A protein and the small-molecule ligand that binds it are described below.
Small molecule (SMILES): Cc1[nH]n(-c2nc3c(Cl)c(Cl)ccc3[nH]2)c(=O)c1[C@@H]1OC(=O)c2ccccc21

Binding-site contacts:
Ligand atom CAV contacts residue ARG219 of chain 1.A at 3.9 Å.
Ligand atom OAC contacts residue TYR276 of chain 1.A at 3.9 Å.
Ligand atom CAS contacts residue TYR276 of chain 1.A at 3.9 Å (hydrophobic).
Ligand atom CAK contacts residue ARG219 of chain 1.A at 3.4 Å.
Ligand atom CAI contacts residue LEU220 of chain 1.A at 3.4 Å (hydrophobic).
Ligand atom CAG contacts residue CYS274 of chain 1.A at 3.8 Å (hydrophobic).
Ligand atom CLD contacts residue LEU220 of chain 1.A at 3.5 Å.
Ligand atom CAI contacts residue HIS322 of chain 1.A at 3.1 Å.
Ligand atom CLE contacts residue ALA88 of chain 1.A at 3.7 Å.
Ligand atom CLD contacts residue ALA88 of chain 1.A at 3.6 Å.
Ligand atom CAR contacts residue ARG219 of chain 1.A at 3.4 Å.
Ligand atom NAL contacts residue ARG219 of chain 1.A at 3.7 Å.
Ligand atom CAQ contacts residue CYS274 of chain 1.A at 3.6 Å (hydrophobic).
Ligand atom CLD contacts residue ILE325 of chain 1.A at 3.4 Å.
Ligand atom CBA contacts residue CYS274 of chain 1.A at 2.8 Å (hydrophobic).
Ligand atom CAA contacts residue CYS274 of chain 1.A at 3.8 Å (hydrophobic).
Ligand atom NBB contacts residue TYR276 of chain 1.A at 3.9 Å.
Ligand atom CAT contacts residue HIS322 of chain 1.A at 3.6 Å.
Ligand atom CAI contacts residue ARG219 of chain 1.A at 3.6 Å.
Ligand atom CLD contacts residue HIS322 of chain 1.A at 3.6 Å.
Ligand atom CAK contacts residue HIS322 of chain 1.A at 3.7 Å.
Ligand atom CAV contacts residue TYR276 of chain 1.A at 3.5 Å (hydrophobic).
Ligand atom CLE contacts residue PHE328 of chain 1.A at 3.1 Å.
Ligand atom CAY contacts residue TYR276 of chain 1.A at 3.5 Å (hydrophobic).
Ligand atom CAT contacts residue ARG219 of chain 1.A at 3.5 Å.
Ligand atom CAY contacts residue ARG219 of chain 1.A at 3.5 Å.
Ligand atom CAR contacts residue LEU220 of chain 1.A at 3.6 Å (hydrophobic).
Ligand atom CAZ contacts residue ARG219 of chain 1.A at 3.6 Å.
Ligand atom CAG contacts residue ASP271 of chain 1.A at 3.9 Å.
Ligand atom OAO contacts residue CYS274 of chain 1.A at 4.0 Å.
Ligand atom NAN contacts residue ARG219 of chain 1.A at 3.8 Å.
Ligand atom NAN contacts residue LEU330 of chain 1.A at 4.0 Å.
Ligand atom CAX contacts residue CYS274 of chain 1.A at 3.2 Å (hydrophobic).
Ligand atom CAA contacts residue HIS277 of chain 1.A at 3.5 Å.
Ligand atom CAW contacts residue CYS274 of chain 1.A at 3.2 Å (hydrophobic).
Ligand atom CAR contacts residue HIS322 of chain 1.A at 3.1 Å.
Ligand atom CAJ contacts residue CYS274 of chain 1.A at 3.0 Å (hydrophobic).
Ligand atom CLE contacts residue ARG219 of chain 1.A at 3.6 Å.
Ligand atom NAL contacts residue TYR276 of chain 1.A at 3.3 Å.
Ligand atom CAK contacts residue TYR276 of chain 1.A at 3.7 Å (hydrophobic).

Sequence of chain 1.A:
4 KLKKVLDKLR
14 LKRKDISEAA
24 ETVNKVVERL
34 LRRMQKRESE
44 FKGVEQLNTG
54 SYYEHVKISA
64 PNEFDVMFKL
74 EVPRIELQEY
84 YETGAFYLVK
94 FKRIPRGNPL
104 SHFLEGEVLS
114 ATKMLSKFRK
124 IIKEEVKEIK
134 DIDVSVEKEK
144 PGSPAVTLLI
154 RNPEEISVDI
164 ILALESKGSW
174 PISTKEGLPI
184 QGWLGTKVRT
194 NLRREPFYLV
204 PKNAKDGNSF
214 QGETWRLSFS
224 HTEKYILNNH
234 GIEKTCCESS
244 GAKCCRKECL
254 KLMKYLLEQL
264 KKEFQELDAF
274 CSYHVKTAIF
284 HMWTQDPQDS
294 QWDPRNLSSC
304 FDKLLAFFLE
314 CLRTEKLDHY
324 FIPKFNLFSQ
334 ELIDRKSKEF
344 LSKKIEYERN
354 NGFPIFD